Sequence of chain 1.A:
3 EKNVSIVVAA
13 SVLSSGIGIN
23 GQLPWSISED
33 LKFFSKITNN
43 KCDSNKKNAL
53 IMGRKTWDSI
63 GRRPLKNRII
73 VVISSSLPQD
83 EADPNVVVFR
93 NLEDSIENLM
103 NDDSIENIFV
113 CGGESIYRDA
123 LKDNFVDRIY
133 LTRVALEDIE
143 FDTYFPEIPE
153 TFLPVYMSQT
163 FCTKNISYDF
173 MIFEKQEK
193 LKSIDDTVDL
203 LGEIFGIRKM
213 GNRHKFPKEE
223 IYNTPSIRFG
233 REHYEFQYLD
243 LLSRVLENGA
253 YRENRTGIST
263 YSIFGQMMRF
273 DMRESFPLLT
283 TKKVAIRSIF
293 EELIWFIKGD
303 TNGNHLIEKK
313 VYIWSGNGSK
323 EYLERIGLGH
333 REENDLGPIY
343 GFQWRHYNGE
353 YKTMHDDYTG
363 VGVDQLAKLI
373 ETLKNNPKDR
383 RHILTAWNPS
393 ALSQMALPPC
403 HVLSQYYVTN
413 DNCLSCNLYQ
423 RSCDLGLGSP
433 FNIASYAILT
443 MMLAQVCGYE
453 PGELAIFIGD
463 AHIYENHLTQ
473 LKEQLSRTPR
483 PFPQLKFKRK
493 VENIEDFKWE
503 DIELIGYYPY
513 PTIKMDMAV

This protein binds this small molecule.
Small molecule (SMILES): CN(Cc1cnc2nc(N)nc(N)c2n1)c1ccc(C(=O)N[C@@H](CCC(=O)O)C(=O)O)cc1

Binding-site contacts:
Ligand atom NA4 contacts residue PHE36 of chain 1.A at 3.3 Å.
Ligand atom NA4 contacts residue NDP1 of chain 1.F at 3.7 Å.
Ligand atom N3 contacts residue ALA11 of chain 1.A at 3.7 Å.
Ligand atom C4 contacts residue VAL9 of chain 1.A at 3.6 Å (hydrophobic).
Ligand atom N8 contacts residue ASP32 of chain 1.A at 3.7 Å.
Ligand atom NA2 contacts residue THR134 of chain 1.A at 3.3 Å (h-bond).
Ligand atom CT contacts residue SER37 of chain 1.A at 3.6 Å.
Ligand atom NA4 contacts residue TYR119 of chain 1.A at 3.7 Å.
Ligand atom NA2 contacts residue ALA11 of chain 1.A at 3.5 Å.
Ligand atom N3 contacts residue VAL10 of chain 1.A at 3.3 Å (h-bond).
Ligand atom C13 contacts residue ILE62 of chain 1.A at 3.6 Å (hydrophobic).
Ligand atom NA2 contacts residue VAL10 of chain 1.A at 3.3 Å (h-bond).
Ligand atom O1 contacts residue LEU67 of chain 1.A at 3.6 Å.
Ligand atom C4 contacts residue NDP1 of chain 1.F at 3.3 Å.
Ligand atom C16 contacts residue PHE36 of chain 1.A at 3.6 Å (hydrophobic).
Ligand atom NA4 contacts residue VAL9 of chain 1.A at 2.8 Å (h-bond).
Ligand atom O1 contacts residue SER37 of chain 1.A at 3.5 Å.
Ligand atom C14 contacts residue ILE62 of chain 1.A at 3.5 Å (hydrophobic).
Ligand atom O2 contacts residue ARG70 of chain 1.A at 3.0 Å (salt-bridge).
Ligand atom CM contacts residue THR58 of chain 1.A at 3.5 Å.
Ligand atom C8A contacts residue NDP1 of chain 1.F at 3.6 Å.
Ligand atom NA4 contacts residue CYS113 of chain 1.A at 3.2 Å.
Ligand atom N5 contacts residue NDP1 of chain 1.F at 3.4 Å.
Ligand atom O1 contacts residue ARG70 of chain 1.A at 2.8 Å (salt-bridge).
Ligand atom C4A contacts residue NDP1 of chain 1.F at 3.2 Å.
Ligand atom CT contacts residue ARG70 of chain 1.A at 3.4 Å.
Ligand atom C2 contacts residue ALA11 of chain 1.A at 3.5 Å (hydrophobic).
Ligand atom C2 contacts residue VAL10 of chain 1.A at 3.6 Å (hydrophobic).
Ligand atom N10 contacts residue ILE62 of chain 1.A at 3.7 Å.
Ligand atom N3 contacts residue VAL9 of chain 1.A at 3.4 Å.
Ligand atom N3 contacts residue PHE36 of chain 1.A at 3.7 Å.
Ligand atom N1 contacts residue ASP32 of chain 1.A at 2.7 Å (salt-bridge).
Ligand atom O2 contacts residue SER37 of chain 1.A at 3.1 Å (h-bond).
Ligand atom C2 contacts residue ASP32 of chain 1.A at 3.6 Å.
Ligand atom C4 contacts residue PHE36 of chain 1.A at 3.5 Å (hydrophobic).
Ligand atom N1 contacts residue ALA11 of chain 1.A at 3.4 Å.
Ligand atom NA2 contacts residue ASP32 of chain 1.A at 3.0 Å (salt-bridge).
Ligand atom N3 contacts residue NDP1 of chain 1.F at 3.7 Å.
Ligand atom C15 contacts residue PHE36 of chain 1.A at 3.5 Å (hydrophobic).
Ligand atom C8A contacts residue ASP32 of chain 1.A at 3.7 Å.